This small molecule binds to this protein.
Small molecule (SMILES): CC(=O)N[C@@H]1[C@@H](O)[C@H](O)[C@@H](CO)O[C@H]1O

Sequence of chain 1.B:
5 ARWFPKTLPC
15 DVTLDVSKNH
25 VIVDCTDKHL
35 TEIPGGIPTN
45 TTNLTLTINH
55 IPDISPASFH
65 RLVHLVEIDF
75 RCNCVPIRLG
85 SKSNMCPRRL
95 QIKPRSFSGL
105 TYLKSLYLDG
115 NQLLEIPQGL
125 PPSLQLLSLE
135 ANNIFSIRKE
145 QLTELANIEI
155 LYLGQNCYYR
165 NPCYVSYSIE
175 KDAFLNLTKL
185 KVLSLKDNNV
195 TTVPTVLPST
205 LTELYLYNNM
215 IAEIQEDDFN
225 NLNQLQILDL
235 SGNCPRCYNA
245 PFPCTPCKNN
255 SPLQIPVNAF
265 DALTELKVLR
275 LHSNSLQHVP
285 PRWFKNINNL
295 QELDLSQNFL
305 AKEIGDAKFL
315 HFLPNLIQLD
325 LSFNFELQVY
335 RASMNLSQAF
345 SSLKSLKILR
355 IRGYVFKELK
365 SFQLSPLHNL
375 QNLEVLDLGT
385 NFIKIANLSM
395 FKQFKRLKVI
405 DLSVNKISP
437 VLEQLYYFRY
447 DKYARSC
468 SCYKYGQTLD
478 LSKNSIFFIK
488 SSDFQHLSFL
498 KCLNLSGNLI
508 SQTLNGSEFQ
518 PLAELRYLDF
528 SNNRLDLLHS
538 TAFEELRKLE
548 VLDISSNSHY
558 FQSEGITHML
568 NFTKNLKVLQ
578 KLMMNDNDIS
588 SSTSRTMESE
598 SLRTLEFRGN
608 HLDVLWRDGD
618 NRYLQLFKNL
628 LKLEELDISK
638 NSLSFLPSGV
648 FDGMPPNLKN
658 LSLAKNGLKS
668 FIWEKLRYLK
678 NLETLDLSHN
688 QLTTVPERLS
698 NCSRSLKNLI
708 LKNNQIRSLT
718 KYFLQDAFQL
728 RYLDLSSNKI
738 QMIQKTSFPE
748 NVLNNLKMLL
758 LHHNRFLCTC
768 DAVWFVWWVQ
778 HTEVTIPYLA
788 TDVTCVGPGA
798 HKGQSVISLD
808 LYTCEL

Binding-site contacts:
Ligand atom C3 contacts residue ASN501 of chain 1.B at 3.8 Å.
Ligand atom O5 contacts residue SER479 of chain 1.B at 3.2 Å (h-bond).
Ligand atom C8 contacts residue SER468 of chain 1.B at 4.2 Å.
Ligand atom C7 contacts residue SER468 of chain 1.B at 4.1 Å.
Ligand atom O5 contacts residue SER503 of chain 1.B at 4.2 Å.
Ligand atom C2 contacts residue ASN501 of chain 1.B at 2.4 Å.
Ligand atom C4 contacts residue ASN501 of chain 1.B at 4.2 Å.
Ligand atom C1 contacts residue ASN501 of chain 1.B at 1.4 Å.
Ligand atom C1 contacts residue SER503 of chain 1.B at 4.1 Å.
Ligand atom O7 contacts residue ASN501 of chain 1.B at 3.8 Å.
Ligand atom C1 contacts residue SER479 of chain 1.B at 4.1 Å.
Ligand atom C8 contacts residue CYS469 of chain 1.B at 3.6 Å (hydrophobic).
Ligand atom C7 contacts residue ASN501 of chain 1.B at 3.6 Å.
Ligand atom O7 contacts residue CYS469 of chain 1.B at 3.4 Å (h-bond).
Ligand atom O6 contacts residue SER479 of chain 1.B at 3.2 Å (h-bond).
Ligand atom C8 contacts residue ASP526 of chain 1.B at 3.7 Å.
Ligand atom O6 contacts residue SER407 of chain 1.B at 4.1 Å.
Ligand atom O5 contacts residue ASP477 of chain 1.B at 4.2 Å.
Ligand atom C8 contacts residue TYR524 of chain 1.B at 3.3 Å (hydrophobic).
Ligand atom C3 contacts residue ASP526 of chain 1.B at 3.9 Å.
Ligand atom C6 contacts residue SER479 of chain 1.B at 3.5 Å.
Ligand atom O5 contacts residue ASN501 of chain 1.B at 2.4 Å (h-bond).
Ligand atom C7 contacts residue CYS469 of chain 1.B at 4.0 Å (hydrophobic).
Ligand atom N2 contacts residue ASN501 of chain 1.B at 2.9 Å (h-bond).
Ligand atom C1 contacts residue ASP526 of chain 1.B at 3.6 Å.
Ligand atom C6 contacts residue LYS480 of chain 1.B at 4.0 Å.
Ligand atom O6 contacts residue LYS480 of chain 1.B at 4.0 Å.
Ligand atom C5 contacts residue SER503 of chain 1.B at 4.2 Å.
Ligand atom O7 contacts residue SER468 of chain 1.B at 3.5 Å.
Ligand atom C2 contacts residue ASP526 of chain 1.B at 3.5 Å.
Ligand atom N2 contacts residue ASP526 of chain 1.B at 2.7 Å (salt-bridge).
Ligand atom C5 contacts residue SER479 of chain 1.B at 4.0 Å.
Ligand atom C5 contacts residue ASN501 of chain 1.B at 3.6 Å.
Ligand atom C7 contacts residue ASP526 of chain 1.B at 3.7 Å.